Binding-site contacts:
Ligand atom N3 contacts residue PHE162 of chain 1.B at 3.6 Å.
Ligand atom C4 contacts residue ARG168 of chain 1.B at 3.9 Å.
Ligand atom N1 contacts residue THR95 of chain 1.B at 4.1 Å.
Ligand atom C6 contacts residue GLY96 of chain 1.B at 3.9 Å.
Ligand atom N1 contacts residue THR94 of chain 1.B at 3.6 Å (h-bond).
Ligand atom O4 contacts residue VAL221 of chain 1.B at 3.6 Å.
Ligand atom O2 contacts residue GLU196 of chain 1.B at 3.4 Å.
Ligand atom N3 contacts residue TYR195 of chain 1.B at 3.7 Å.
Ligand atom O4 contacts residue GLN166 of chain 1.B at 3.7 Å.
Ligand atom F5 contacts residue GLY96 of chain 1.B at 3.6 Å.
Ligand atom C5 contacts residue GLY96 of chain 1.B at 3.3 Å.
Ligand atom N3 contacts residue GLN166 of chain 1.B at 2.8 Å (h-bond).
Ligand atom N1 contacts residue R2B1 of chain 1.L at 2.7 Å (h-bond).
Ligand atom C5 contacts residue THR95 of chain 1.B at 3.5 Å.
Ligand atom N3 contacts residue ARG168 of chain 1.B at 4.1 Å.
Ligand atom F5 contacts residue THR95 of chain 1.B at 3.6 Å.
Ligand atom N3 contacts residue GLY96 of chain 1.B at 4.0 Å.
Ligand atom O4 contacts residue GLY96 of chain 1.B at 3.4 Å.
Ligand atom C2 contacts residue TYR195 of chain 1.B at 3.7 Å (hydrophobic).
Ligand atom C4 contacts residue GLY96 of chain 1.B at 3.4 Å.
Ligand atom C6 contacts residue THR94 of chain 1.B at 3.8 Å.
Ligand atom C6 contacts residue THR95 of chain 1.B at 3.7 Å.
Ligand atom O2 contacts residue MET197 of chain 1.B at 3.5 Å.
Ligand atom C2 contacts residue PHE162 of chain 1.B at 3.7 Å (hydrophobic).
Ligand atom C4 contacts residue GLN166 of chain 1.B at 3.7 Å.
Ligand atom O2 contacts residue GLN166 of chain 1.B at 2.9 Å (h-bond).
Ligand atom O2 contacts residue R2B1 of chain 1.L at 3.4 Å.
Ligand atom C5 contacts residue PHE162 of chain 1.B at 4.0 Å (hydrophobic).
Ligand atom O2 contacts residue TYR195 of chain 1.B at 3.8 Å.
Ligand atom C4 contacts residue THR95 of chain 1.B at 4.0 Å.
Ligand atom N1 contacts residue PHE162 of chain 1.B at 4.0 Å.
Ligand atom C2 contacts residue GLN166 of chain 1.B at 3.6 Å.
Ligand atom O2 contacts residue PHE162 of chain 1.B at 3.9 Å.
Ligand atom F5 contacts residue VAL221 of chain 1.B at 3.2 Å.
Ligand atom C6 contacts residue R2B1 of chain 1.L at 3.5 Å.
Ligand atom F5 contacts residue ILE220 of chain 1.B at 3.4 Å.
Ligand atom O4 contacts residue ARG168 of chain 1.B at 3.0 Å (salt-bridge).
Ligand atom C2 contacts residue R2B1 of chain 1.L at 3.6 Å.
Ligand atom C4 contacts residue PHE162 of chain 1.B at 3.8 Å (hydrophobic).
Ligand atom C2 contacts residue GLU196 of chain 1.B at 4.0 Å.

Sequence of chain 1.B:
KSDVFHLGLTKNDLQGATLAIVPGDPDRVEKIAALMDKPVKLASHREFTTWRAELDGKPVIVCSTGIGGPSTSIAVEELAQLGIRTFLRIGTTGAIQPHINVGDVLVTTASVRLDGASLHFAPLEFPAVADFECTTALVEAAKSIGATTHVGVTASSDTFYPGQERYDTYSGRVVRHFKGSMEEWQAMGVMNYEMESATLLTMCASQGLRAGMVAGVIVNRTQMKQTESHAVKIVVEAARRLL

A protein and the small-molecule ligand that binds it are described below.
Small molecule (SMILES): O=c1[nH]cc(F)c(=O)[nH]1